The protein below binds the small molecule below.
Small molecule (SMILES): O=c1ccn([C@@H]2O[C@H](CO[P](=O)(O)O[P](=O)(O)O[C@H]3OC[C@@H](O)[C@H](O)[C@H]3O)[C@@H](O)[C@H]2O)c(=O)[nH]1

Sequence of chain 1.C:
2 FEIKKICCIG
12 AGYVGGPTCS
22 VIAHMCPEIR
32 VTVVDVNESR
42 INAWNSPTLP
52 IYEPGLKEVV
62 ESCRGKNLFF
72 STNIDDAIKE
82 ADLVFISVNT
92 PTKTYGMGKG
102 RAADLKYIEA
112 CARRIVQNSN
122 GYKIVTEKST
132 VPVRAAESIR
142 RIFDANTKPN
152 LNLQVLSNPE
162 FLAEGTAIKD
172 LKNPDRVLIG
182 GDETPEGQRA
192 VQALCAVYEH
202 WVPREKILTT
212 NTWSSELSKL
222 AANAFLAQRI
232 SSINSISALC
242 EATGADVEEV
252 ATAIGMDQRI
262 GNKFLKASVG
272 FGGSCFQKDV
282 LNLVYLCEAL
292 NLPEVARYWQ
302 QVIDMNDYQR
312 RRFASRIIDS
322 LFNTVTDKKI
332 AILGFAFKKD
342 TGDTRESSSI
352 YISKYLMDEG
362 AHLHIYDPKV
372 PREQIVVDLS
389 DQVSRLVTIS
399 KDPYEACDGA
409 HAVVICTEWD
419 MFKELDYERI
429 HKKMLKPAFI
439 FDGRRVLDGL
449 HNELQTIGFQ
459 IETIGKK

Sequence of chain 1.D:
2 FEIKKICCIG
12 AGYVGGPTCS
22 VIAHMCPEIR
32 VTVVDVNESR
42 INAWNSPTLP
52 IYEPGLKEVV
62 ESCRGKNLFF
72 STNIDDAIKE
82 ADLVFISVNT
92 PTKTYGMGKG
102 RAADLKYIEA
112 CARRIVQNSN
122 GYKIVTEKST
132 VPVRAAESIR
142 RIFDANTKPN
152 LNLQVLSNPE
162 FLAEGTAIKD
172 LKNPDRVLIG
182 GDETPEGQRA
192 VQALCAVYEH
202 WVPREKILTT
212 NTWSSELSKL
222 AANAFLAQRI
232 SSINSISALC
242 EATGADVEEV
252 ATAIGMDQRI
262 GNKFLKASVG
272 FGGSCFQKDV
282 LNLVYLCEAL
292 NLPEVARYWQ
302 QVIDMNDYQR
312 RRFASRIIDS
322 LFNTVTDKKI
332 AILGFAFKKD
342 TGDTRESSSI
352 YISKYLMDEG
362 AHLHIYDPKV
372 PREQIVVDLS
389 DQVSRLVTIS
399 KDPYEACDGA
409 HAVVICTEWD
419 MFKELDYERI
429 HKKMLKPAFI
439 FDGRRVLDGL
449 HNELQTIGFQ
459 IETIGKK

Binding-site contacts:
Ligand atom C3D contacts residue PHE338 of chain 1.C at 3.5 Å (hydrophobic).
Ligand atom O3B contacts residue ALA164 of chain 1.C at 3.4 Å.
Ligand atom C4' contacts residue LEU163 of chain 1.C at 3.3 Å (hydrophobic).
Ligand atom O2' contacts residue ARG260 of chain 1.D at 3.0 Å (salt-bridge).
Ligand atom O3A contacts residue LYS339 of chain 1.C at 3.5 Å.
Ligand atom C6 contacts residue ILE231 of chain 1.C at 3.4 Å (hydrophobic).
Ligand atom O1A contacts residue LYS339 of chain 1.C at 3.0 Å (salt-bridge).
Ligand atom O3' contacts residue PHE162 of chain 1.C at 2.6 Å (h-bond).
Ligand atom O1B contacts residue PHE338 of chain 1.C at 3.3 Å.
Ligand atom O3D contacts residue PHE272 of chain 1.C at 3.4 Å.
Ligand atom O2 contacts residue ARG442 of chain 1.C at 3.4 Å (salt-bridge).
Ligand atom O5' contacts residue CYS276 of chain 1.C at 3.0 Å.
Ligand atom O3A contacts residue ALA164 of chain 1.C at 3.5 Å.
Ligand atom O4' contacts residue PHE162 of chain 1.C at 2.9 Å (h-bond).
Ligand atom N1 contacts residue ILE231 of chain 1.C at 3.5 Å.
Ligand atom O2D contacts residue PHE338 of chain 1.C at 3.4 Å (h-bond).
Ligand atom O4D contacts residue ILE231 of chain 1.C at 3.4 Å.
Ligand atom O2A contacts residue PHE265 of chain 1.C at 3.3 Å.
Ligand atom O3D contacts residue GLY273 of chain 1.C at 2.7 Å (h-bond).
Ligand atom O4' contacts residue GLU161 of chain 1.C at 3.1 Å (salt-bridge).
Ligand atom O2B contacts residue GLU165 of chain 1.C at 2.7 Å (salt-bridge).
Ligand atom O4 contacts residue LYS267 of chain 1.C at 3.2 Å (salt-bridge).
Ligand atom O2A contacts residue PHE277 of chain 1.C at 3.4 Å.
Ligand atom C3' contacts residue LEU163 of chain 1.C at 3.4 Å (hydrophobic).
Ligand atom O1A contacts residue PHE265 of chain 1.C at 3.5 Å.
Ligand atom O2B contacts residue ALA164 of chain 1.C at 3.3 Å.
Ligand atom O4' contacts residue LEU163 of chain 1.C at 2.5 Å (h-bond).
Ligand atom C3' contacts residue PHE162 of chain 1.C at 3.3 Å (hydrophobic).
Ligand atom O4D contacts residue PHE272 of chain 1.C at 3.3 Å.
Ligand atom O2D contacts residue ARG442 of chain 1.C at 2.9 Å (salt-bridge).
Ligand atom O4' contacts residue LYS220 of chain 1.C at 3.4 Å (salt-bridge).
Ligand atom O4 contacts residue PHE265 of chain 1.C at 3.1 Å.
Ligand atom C4 contacts residue ILE231 of chain 1.C at 3.5 Å (hydrophobic).
Ligand atom N3 contacts residue LYS267 of chain 1.C at 2.9 Å (salt-bridge).
Ligand atom O3D contacts residue PHE338 of chain 1.C at 2.9 Å (h-bond).
Ligand atom O2 contacts residue SER269 of chain 1.C at 2.7 Å (h-bond).
Ligand atom O3' contacts residue ARG260 of chain 1.D at 3.1 Å (salt-bridge).
Ligand atom O4 contacts residue LEU266 of chain 1.C at 3.3 Å (h-bond).
Ligand atom O2D contacts residue LYS339 of chain 1.C at 3.5 Å.
Ligand atom C5D contacts residue PHE277 of chain 1.C at 3.5 Å (hydrophobic).